The small molecule below binds the protein below.
Small molecule (SMILES): O=C1c2cc(-c3ccnc(N[C@H]4CC[C@@H](O)C4)n3)cn2CCCN1[C@H](CO)c1cccc(Cl)c1

Binding-site contacts:
Ligand atom O2 contacts residue LYS55 of chain 1.A at 2.9 Å (salt-bridge).
Ligand atom C25 contacts residue MET39 of chain 1.A at 3.7 Å (hydrophobic).
Ligand atom C22 contacts residue LYS55 of chain 1.A at 3.7 Å.
Ligand atom C30 contacts residue LYS115 of chain 1.A at 3.4 Å.
Ligand atom C22 contacts residue GLY35 of chain 1.A at 3.6 Å.
Ligand atom C24 contacts residue GLY38 of chain 1.A at 3.6 Å.
Ligand atom C25 contacts residue GLY35 of chain 1.A at 3.8 Å.
Ligand atom C30 contacts residue ASP112 of chain 1.A at 3.4 Å.
Ligand atom N4 contacts residue LEU157 of chain 1.A at 3.7 Å.
Ligand atom O2 contacts residue ASP168 of chain 1.A at 3.7 Å.
Ligand atom C26 contacts residue LYS55 of chain 1.A at 3.7 Å.
Ligand atom C15 contacts residue ASP107 of chain 1.A at 3.1 Å.
Ligand atom C27 contacts residue ASP168 of chain 1.A at 3.3 Å.
Ligand atom O6 contacts residue ASP168 of chain 1.A at 2.6 Å (salt-bridge).
Ligand atom C15 contacts residue ALA53 of chain 1.A at 3.2 Å (hydrophobic).
Ligand atom C25 contacts residue LYS55 of chain 1.A at 3.6 Å.
Ligand atom N1 contacts residue CYS167 of chain 1.A at 3.6 Å.
Ligand atom O34 contacts residue THR111 of chain 1.A at 3.6 Å.
Ligand atom C15 contacts residue LEU157 of chain 1.A at 3.6 Å (hydrophobic).
Ligand atom C26 contacts residue VAL40 of chain 1.A at 3.5 Å (hydrophobic).
Ligand atom C32 contacts residue MET109 of chain 1.A at 3.6 Å (hydrophobic).
Ligand atom N3 contacts residue ALA53 of chain 1.A at 3.6 Å.
Ligand atom C29 contacts residue ASP112 of chain 1.A at 3.8 Å.
Ligand atom O34 contacts residue LYS115 of chain 1.A at 2.9 Å (salt-bridge).
Ligand atom C12 contacts residue CYS167 of chain 1.A at 3.8 Å (hydrophobic).
Ligand atom C21 contacts residue LYS55 of chain 1.A at 3.6 Å.
Ligand atom O34 contacts residue ASP112 of chain 1.A at 2.5 Å (salt-bridge).
Ligand atom C31 contacts residue LYS115 of chain 1.A at 3.3 Å.
Ligand atom C13 contacts residue LEU157 of chain 1.A at 3.5 Å (hydrophobic).
Ligand atom O6 contacts residue ASN155 of chain 1.A at 3.6 Å.
Ligand atom CL1 contacts residue TYR37 of chain 1.A at 3.4 Å.
Ligand atom C14 contacts residue ALA53 of chain 1.A at 3.7 Å (hydrophobic).
Ligand atom C17 contacts residue ASN155 of chain 1.A at 3.4 Å.
Ligand atom C14 contacts residue LEU157 of chain 1.A at 3.5 Å (hydrophobic).
Ligand atom C20 contacts residue ASP168 of chain 1.A at 3.6 Å.
Ligand atom N3 contacts residue ASP107 of chain 1.A at 3.6 Å.
Ligand atom N7 contacts residue MET109 of chain 1.A at 3.0 Å (h-bond).
Ligand atom C23 contacts residue GLY35 of chain 1.A at 3.6 Å.
Ligand atom C24 contacts residue LYS56 of chain 1.A at 3.6 Å.
Ligand atom N3 contacts residue MET109 of chain 1.A at 3.1 Å (h-bond).

Sequence of chain 1.A:
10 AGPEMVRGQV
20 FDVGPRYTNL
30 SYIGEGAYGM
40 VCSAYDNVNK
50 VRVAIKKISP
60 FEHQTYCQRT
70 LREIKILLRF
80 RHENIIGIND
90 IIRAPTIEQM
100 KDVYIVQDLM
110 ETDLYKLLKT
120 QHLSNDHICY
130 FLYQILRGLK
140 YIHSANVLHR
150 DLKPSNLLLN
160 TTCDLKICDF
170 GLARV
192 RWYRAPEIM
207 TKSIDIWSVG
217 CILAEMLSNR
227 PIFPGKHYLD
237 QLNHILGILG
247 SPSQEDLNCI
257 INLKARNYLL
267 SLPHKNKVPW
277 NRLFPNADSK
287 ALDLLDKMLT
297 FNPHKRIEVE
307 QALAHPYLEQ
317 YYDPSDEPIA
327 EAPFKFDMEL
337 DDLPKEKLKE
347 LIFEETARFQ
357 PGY